Sequence of chain 1.B:
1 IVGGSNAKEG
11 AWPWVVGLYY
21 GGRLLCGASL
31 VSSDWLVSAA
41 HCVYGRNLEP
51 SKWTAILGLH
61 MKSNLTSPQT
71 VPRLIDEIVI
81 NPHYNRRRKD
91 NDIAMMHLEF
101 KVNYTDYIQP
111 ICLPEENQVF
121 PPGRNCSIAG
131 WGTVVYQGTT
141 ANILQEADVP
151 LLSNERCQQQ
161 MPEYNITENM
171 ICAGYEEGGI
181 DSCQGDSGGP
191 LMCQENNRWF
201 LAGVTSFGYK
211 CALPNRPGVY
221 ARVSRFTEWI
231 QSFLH

The small molecule below binds the protein below.
Small molecule (SMILES): CC(=O)N[C@@H]1[C@@H](O)[C@H](O)[C@@H](CO)O[C@H]1O

Binding-site contacts:
Ligand atom O7 contacts residue ASN103 of chain 1.B at 3.0 Å (h-bond).
Ligand atom C4 contacts residue ASN103 of chain 1.B at 4.2 Å.
Ligand atom C3 contacts residue ASN103 of chain 1.B at 3.8 Å.
Ligand atom C8 contacts residue ARG73 of chain 1.B at 3.4 Å.
Ligand atom C8 contacts residue LYS101 of chain 1.B at 4.1 Å.
Ligand atom O5 contacts residue ASN103 of chain 1.B at 2.4 Å (h-bond).
Ligand atom N2 contacts residue ASN103 of chain 1.B at 2.9 Å (h-bond).
Ligand atom C5 contacts residue ASN103 of chain 1.B at 3.7 Å.
Ligand atom C7 contacts residue ASN103 of chain 1.B at 3.1 Å.
Ligand atom C2 contacts residue ASN103 of chain 1.B at 2.5 Å.
Ligand atom C8 contacts residue ASN103 of chain 1.B at 3.8 Å.
Ligand atom C1 contacts residue ASN103 of chain 1.B at 1.4 Å.